Binding-site contacts:
Ligand atom OXT contacts residue ARG121 of chain 1.A at 3.6 Å.
Ligand atom OXT contacts residue SER181 of chain 1.A at 2.4 Å (h-bond).
Ligand atom CB contacts residue HIS67 of chain 1.A at 3.7 Å.
Ligand atom C contacts residue ARG195 of chain 1.A at 4.0 Å.
Ligand atom C contacts residue GLU180 of chain 1.A at 4.2 Å.
Ligand atom CG2 contacts residue TYR37 of chain 1.A at 4.0 Å (hydrophobic).
Ligand atom OXT contacts residue THR98 of chain 1.A at 3.9 Å.
Ligand atom CG2 contacts residue PRO142 of chain 1.A at 4.1 Å (hydrophobic).
Ligand atom CB contacts residue THR35 of chain 1.A at 3.5 Å.
Ligand atom OG1 contacts residue ARG121 of chain 1.A at 2.2 Å (salt-bridge).
Ligand atom O contacts residue ARG121 of chain 1.A at 3.7 Å.
Ligand atom O contacts residue SER181 of chain 1.A at 2.8 Å (h-bond).
Ligand atom CA contacts residue VAL36 of chain 1.A at 4.1 Å (hydrophobic).
Ligand atom C contacts residue ARG121 of chain 1.A at 3.6 Å.
Ligand atom CG2 contacts residue VAL36 of chain 1.A at 3.9 Å (hydrophobic).
Ligand atom OXT contacts residue ILE65 of chain 1.A at 3.5 Å.
Ligand atom OG1 contacts residue HIS67 of chain 1.A at 2.5 Å (h-bond).
Ligand atom CG2 contacts residue HIS67 of chain 1.A at 3.8 Å.
Ligand atom CA contacts residue THR35 of chain 1.A at 4.0 Å.
Ligand atom N contacts residue HIS67 of chain 1.A at 3.9 Å.
Ligand atom C contacts residue THR35 of chain 1.A at 3.6 Å.
Ligand atom O contacts residue THR35 of chain 1.A at 2.7 Å (h-bond).
Ligand atom C contacts residue BCT1 of chain 1.C at 3.6 Å.
Ligand atom CG2 contacts residue GLY38 of chain 1.A at 3.5 Å.
Ligand atom CB contacts residue THR33 of chain 1.A at 4.0 Å.
Ligand atom CA contacts residue ARG121 of chain 1.A at 4.0 Å.
Ligand atom OXT contacts residue BCT1 of chain 1.C at 3.7 Å.
Ligand atom O contacts residue BCT1 of chain 1.C at 4.2 Å.
Ligand atom CB contacts residue ARG121 of chain 1.A at 3.3 Å.
Ligand atom N contacts residue BCT1 of chain 1.C at 3.1 Å (h-bond).
Ligand atom CG2 contacts residue ALA141 of chain 1.A at 3.6 Å (hydrophobic).
Ligand atom C contacts residue SER181 of chain 1.A at 3.4 Å.
Ligand atom CA contacts residue BCT1 of chain 1.C at 3.4 Å.
Ligand atom OG1 contacts residue THR35 of chain 1.A at 3.9 Å.
Ligand atom OXT contacts residue ARG195 of chain 1.A at 3.5 Å (salt-bridge).
Ligand atom CB contacts residue VAL36 of chain 1.A at 3.9 Å (hydrophobic).
Ligand atom N contacts residue ILE65 of chain 1.A at 3.9 Å.
Ligand atom N contacts residue ALA141 of chain 1.A at 3.2 Å (h-bond).
Ligand atom O contacts residue GLU180 of chain 1.A at 3.4 Å.
Ligand atom OG1 contacts residue THR33 of chain 1.A at 3.8 Å.

A small-molecule ligand and the protein it binds are described below.
Small molecule (SMILES): C[C@@H](O)[C@H](N)C(=O)O

Sequence of chain 1.A:
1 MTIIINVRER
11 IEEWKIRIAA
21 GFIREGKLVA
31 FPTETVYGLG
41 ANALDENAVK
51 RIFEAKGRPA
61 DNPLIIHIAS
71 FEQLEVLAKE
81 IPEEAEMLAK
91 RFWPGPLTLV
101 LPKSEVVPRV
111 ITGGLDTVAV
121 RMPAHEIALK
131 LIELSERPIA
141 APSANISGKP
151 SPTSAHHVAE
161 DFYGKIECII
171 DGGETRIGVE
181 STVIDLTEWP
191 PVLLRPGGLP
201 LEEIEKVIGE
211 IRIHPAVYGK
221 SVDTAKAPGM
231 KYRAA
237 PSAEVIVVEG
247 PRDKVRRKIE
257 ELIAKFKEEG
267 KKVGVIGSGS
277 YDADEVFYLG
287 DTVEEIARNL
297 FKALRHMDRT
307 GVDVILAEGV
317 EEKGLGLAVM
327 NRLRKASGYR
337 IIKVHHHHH